Sequence of chain 1.C:
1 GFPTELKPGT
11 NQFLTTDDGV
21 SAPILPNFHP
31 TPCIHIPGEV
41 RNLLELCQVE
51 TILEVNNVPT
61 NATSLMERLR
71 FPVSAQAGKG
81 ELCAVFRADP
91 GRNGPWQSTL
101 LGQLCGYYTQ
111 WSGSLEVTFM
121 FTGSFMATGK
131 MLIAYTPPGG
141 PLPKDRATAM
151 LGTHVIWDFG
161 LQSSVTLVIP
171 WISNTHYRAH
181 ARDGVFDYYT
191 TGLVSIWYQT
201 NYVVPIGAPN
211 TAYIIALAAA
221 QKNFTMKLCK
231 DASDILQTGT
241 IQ

Sequence of chain 5.A:
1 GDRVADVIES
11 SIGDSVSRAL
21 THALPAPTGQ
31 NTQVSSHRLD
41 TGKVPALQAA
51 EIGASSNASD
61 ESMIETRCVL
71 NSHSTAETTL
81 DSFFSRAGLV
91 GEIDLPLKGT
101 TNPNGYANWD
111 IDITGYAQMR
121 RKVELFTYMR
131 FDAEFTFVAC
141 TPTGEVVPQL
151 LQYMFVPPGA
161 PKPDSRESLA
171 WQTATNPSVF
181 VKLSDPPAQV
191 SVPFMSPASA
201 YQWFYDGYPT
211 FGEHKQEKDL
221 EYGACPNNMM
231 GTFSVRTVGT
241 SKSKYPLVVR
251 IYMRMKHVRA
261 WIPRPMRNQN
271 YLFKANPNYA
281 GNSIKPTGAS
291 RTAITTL

Binding-site contacts:
Ligand atom CAP contacts residue PHE135 of chain 5.A at 3.6 Å (hydrophobic).
Ligand atom CAP contacts residue ILE111 of chain 5.A at 3.6 Å (hydrophobic).
Ligand atom CAE contacts residue ASN228 of chain 5.A at 3.4 Å.
Ligand atom CAN contacts residue ILE111 of chain 5.A at 3.8 Å (hydrophobic).
Ligand atom OAB contacts residue ILE113 of chain 5.A at 3.2 Å (h-bond).
Ligand atom CAC contacts residue PHE137 of chain 5.A at 3.8 Å (hydrophobic).
Ligand atom CAS contacts residue ASN228 of chain 5.A at 3.7 Å.
Ligand atom CAF contacts residue TRP203 of chain 5.A at 3.8 Å (hydrophobic).
Ligand atom CAS contacts residue TRP203 of chain 5.A at 3.5 Å (hydrophobic).
Ligand atom CAF contacts residue ASP112 of chain 5.A at 3.6 Å.
Ligand atom CAK contacts residue PHE135 of chain 5.A at 3.6 Å (hydrophobic).
Ligand atom CAX contacts residue TRP203 of chain 5.A at 3.5 Å (hydrophobic).
Ligand atom CAA contacts residue PRO177 of chain 5.A at 3.3 Å (hydrophobic).
Ligand atom CAD contacts residue ASP112 of chain 5.A at 3.7 Å.
Ligand atom NAT contacts residue PHE155 of chain 5.A at 3.9 Å.
Ligand atom OAB contacts residue TRP203 of chain 5.A at 3.8 Å.
Ligand atom CAG contacts residue TRP203 of chain 5.A at 3.6 Å (hydrophobic).
Ligand atom CAH contacts residue PHE155 of chain 5.A at 3.7 Å (hydrophobic).
Ligand atom CAS contacts residue TYR201 of chain 5.A at 3.7 Å (hydrophobic).
Ligand atom OAW contacts residue ILE111 of chain 5.A at 3.9 Å.
Ligand atom NBB contacts residue TRP203 of chain 5.A at 3.9 Å.
Ligand atom OAW contacts residue MET195 of chain 5.A at 3.3 Å.
Ligand atom CAG contacts residue GLN202 of chain 5.A at 3.5 Å.
Ligand atom NBC contacts residue TRP203 of chain 5.A at 3.2 Å.
Ligand atom CAR contacts residue TYR201 of chain 5.A at 3.5 Å (hydrophobic).
Ligand atom CAE contacts residue GLN202 of chain 5.A at 3.4 Å.
Ligand atom CAL contacts residue PHE155 of chain 5.A at 3.7 Å (hydrophobic).
Ligand atom CAA contacts residue TYR153 of chain 5.A at 3.7 Å (hydrophobic).
Ligand atom CAA contacts residue SER178 of chain 5.A at 3.5 Å.
Ligand atom CAD contacts residue THR114 of chain 5.A at 3.6 Å.
Ligand atom CAI contacts residue PHE135 of chain 5.A at 3.7 Å (hydrophobic).
Ligand atom CAG contacts residue ASN228 of chain 5.A at 3.2 Å.
Ligand atom CAJ contacts residue PHE155 of chain 5.A at 3.8 Å (hydrophobic).
Ligand atom OAB contacts residue ASP112 of chain 5.A at 3.6 Å.
Ligand atom CAL contacts residue PRO177 of chain 5.A at 3.7 Å (hydrophobic).
Ligand atom CBA contacts residue ASN228 of chain 5.A at 3.8 Å.
Ligand atom CAI contacts residue VAL192 of chain 5.A at 3.9 Å (hydrophobic).
Ligand atom CAA contacts residue VAL179 of chain 5.A at 3.3 Å (hydrophobic).
Ligand atom CAC contacts residue PHE233 of chain 5.A at 3.9 Å (hydrophobic).
Ligand atom CBA contacts residue TRP203 of chain 5.A at 3.3 Å (hydrophobic).

Sequence of chain 5.C:
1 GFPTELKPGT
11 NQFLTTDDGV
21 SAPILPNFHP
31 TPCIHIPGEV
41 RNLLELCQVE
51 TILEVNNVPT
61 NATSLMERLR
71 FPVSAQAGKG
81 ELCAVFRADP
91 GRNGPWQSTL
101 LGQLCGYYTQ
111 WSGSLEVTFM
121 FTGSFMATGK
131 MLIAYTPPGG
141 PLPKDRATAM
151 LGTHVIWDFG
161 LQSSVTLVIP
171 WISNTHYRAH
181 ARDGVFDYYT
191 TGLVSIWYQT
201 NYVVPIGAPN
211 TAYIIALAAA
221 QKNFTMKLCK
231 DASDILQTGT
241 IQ

The protein below binds the small molecule below.
Small molecule (SMILES): CCO/N=C/c1ccc(OCCCCCN2CCN(c3ccncc3)C2=O)cc1